Sequence of chain 1.A:
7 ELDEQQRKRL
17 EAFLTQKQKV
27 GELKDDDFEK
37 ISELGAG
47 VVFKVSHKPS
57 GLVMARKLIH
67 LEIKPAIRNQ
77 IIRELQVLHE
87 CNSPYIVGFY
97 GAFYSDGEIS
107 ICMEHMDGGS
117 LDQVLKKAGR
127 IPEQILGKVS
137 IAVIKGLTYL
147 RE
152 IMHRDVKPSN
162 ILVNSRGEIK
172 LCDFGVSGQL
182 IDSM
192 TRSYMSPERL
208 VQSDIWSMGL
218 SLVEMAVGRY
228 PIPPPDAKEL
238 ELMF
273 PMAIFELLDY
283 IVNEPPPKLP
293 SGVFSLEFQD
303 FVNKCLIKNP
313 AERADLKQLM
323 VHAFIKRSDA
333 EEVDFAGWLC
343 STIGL

Binding-site contacts:
Ligand atom C17 contacts residue GLY41 of chain 1.A at 3.8 Å.
Ligand atom C26 contacts residue LYS63 of chain 1.A at 3.8 Å.
Ligand atom O28 contacts residue ASP174 of chain 1.A at 3.8 Å.
Ligand atom C23 contacts residue GLN119 of chain 1.A at 3.1 Å.
Ligand atom C8 contacts residue MET112 of chain 1.A at 3.7 Å (hydrophobic).
Ligand atom C5 contacts residue LEU163 of chain 1.A at 3.7 Å (hydrophobic).
Ligand atom C34 contacts residue LEU81 of chain 1.A at 3.6 Å (hydrophobic).
Ligand atom C19 contacts residue LEU40 of chain 1.A at 3.8 Å (hydrophobic).
Ligand atom C20 contacts residue GLY115 of chain 1.A at 3.8 Å.
Ligand atom N12 contacts residue LEU40 of chain 1.A at 3.6 Å.
Ligand atom N29 contacts residue MET109 of chain 1.A at 3.0 Å (h-bond).
Ligand atom C34 contacts residue ILE107 of chain 1.A at 2.8 Å (hydrophobic).
Ligand atom O10 contacts residue MET112 of chain 1.A at 2.8 Å (h-bond).
Ligand atom C18 contacts residue LEU40 of chain 1.A at 3.6 Å (hydrophobic).
Ligand atom C26 contacts residue MET109 of chain 1.A at 3.5 Å (hydrophobic).
Ligand atom C8 contacts residue ALA61 of chain 1.A at 3.7 Å (hydrophobic).
Ligand atom C8 contacts residue GLU110 of chain 1.A at 3.9 Å.
Ligand atom C8 contacts residue LEU163 of chain 1.A at 3.9 Å (hydrophobic).
Ligand atom C14 contacts residue LEU163 of chain 1.A at 3.8 Å (hydrophobic).
Ligand atom N29 contacts residue ILE107 of chain 1.A at 3.9 Å.
Ligand atom C19 contacts residue GLY115 of chain 1.A at 3.6 Å.
Ligand atom C16 contacts residue ALA42 of chain 1.A at 3.8 Å (hydrophobic).
Ligand atom C24 contacts residue GLY115 of chain 1.A at 3.7 Å.
Ligand atom N7 contacts residue LEU163 of chain 1.A at 3.6 Å.
Ligand atom C27 contacts residue MET109 of chain 1.A at 3.7 Å (hydrophobic).
Ligand atom C24 contacts residue GLN119 of chain 1.A at 3.5 Å.
Ligand atom N31 contacts residue GLN119 of chain 1.A at 3.9 Å.
Ligand atom N7 contacts residue GLU110 of chain 1.A at 3.0 Å (salt-bridge).
Ligand atom C19 contacts residue MET112 of chain 1.A at 3.9 Å (hydrophobic).
Ligand atom C6 contacts residue LEU163 of chain 1.A at 3.5 Å (hydrophobic).
Ligand atom O28 contacts residue LYS63 of chain 1.A at 3.3 Å (salt-bridge).
Ligand atom C18 contacts residue VAL48 of chain 1.A at 3.8 Å (hydrophobic).
Ligand atom C25 contacts residue MET109 of chain 1.A at 3.8 Å (hydrophobic).
Ligand atom N12 contacts residue MET112 of chain 1.A at 3.8 Å.
Ligand atom C20 contacts residue MET112 of chain 1.A at 3.2 Å (hydrophobic).
Ligand atom N7 contacts residue ALA61 of chain 1.A at 3.2 Å.
Ligand atom C6 contacts residue ALA61 of chain 1.A at 3.7 Å (hydrophobic).
Ligand atom O10 contacts residue HIS111 of chain 1.A at 3.6 Å.
Ligand atom C3 contacts residue LEU163 of chain 1.A at 3.8 Å (hydrophobic).
Ligand atom C24 contacts residue LEU40 of chain 1.A at 3.8 Å (hydrophobic).

The protein below binds the small molecule below.
Small molecule (SMILES): CCNC(=O)C#Cc1ccc2c(c1)NC(=O)/C2=C(\Nc1ccc(CN(C)C)cc1)c1ccccc1